Sequence of chain 3.F:
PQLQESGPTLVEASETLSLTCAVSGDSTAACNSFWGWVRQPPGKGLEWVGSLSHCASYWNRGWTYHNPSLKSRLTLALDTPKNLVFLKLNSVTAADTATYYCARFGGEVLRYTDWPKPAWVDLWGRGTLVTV

Sequence of chain 3.A:
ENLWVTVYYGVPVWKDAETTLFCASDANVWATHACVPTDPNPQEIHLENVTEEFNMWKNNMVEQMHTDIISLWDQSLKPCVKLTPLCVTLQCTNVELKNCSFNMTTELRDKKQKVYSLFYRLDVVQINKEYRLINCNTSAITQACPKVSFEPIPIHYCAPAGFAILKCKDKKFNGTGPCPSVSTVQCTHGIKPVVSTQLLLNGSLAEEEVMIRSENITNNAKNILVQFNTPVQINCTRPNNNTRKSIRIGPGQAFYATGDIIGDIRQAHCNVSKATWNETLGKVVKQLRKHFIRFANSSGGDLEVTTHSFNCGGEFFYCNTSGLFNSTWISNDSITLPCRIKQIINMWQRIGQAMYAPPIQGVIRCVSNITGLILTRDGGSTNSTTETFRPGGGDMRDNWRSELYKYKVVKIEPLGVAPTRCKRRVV

Binding-site contacts:
Ligand atom O6 contacts residue ILE292 of chain 3.A at 3.2 Å.
Ligand atom C7 contacts residue ALA57 of chain 3.F at 3.5 Å (hydrophobic).
Ligand atom O4 contacts residue THR81 of chain 3.F at 4.1 Å.
Ligand atom C1 contacts residue THR81 of chain 3.F at 4.0 Å.
Ligand atom O4 contacts residue HIS55 of chain 3.F at 4.1 Å.
Ligand atom O3 contacts residue ALA30 of chain 3.F at 3.3 Å.
Ligand atom C2 contacts residue THR81 of chain 3.F at 3.6 Å.
Ligand atom O2 contacts residue THR81 of chain 3.F at 2.5 Å (h-bond).
Ligand atom O6 contacts residue HIS55 of chain 3.F at 3.2 Å (h-bond).
Ligand atom C2 contacts residue ASN271 of chain 3.A at 2.5 Å.
Ligand atom O7 contacts residue SER58 of chain 3.F at 4.0 Å.
Ligand atom C5 contacts residue HIS55 of chain 3.F at 3.9 Å.
Ligand atom N2 contacts residue ASN271 of chain 3.A at 2.9 Å (h-bond).
Ligand atom C2 contacts residue HIS55 of chain 3.F at 3.9 Å.
Ligand atom C5 contacts residue ILE292 of chain 3.A at 4.2 Å (hydrophobic).
Ligand atom C3 contacts residue ASN271 of chain 3.A at 3.8 Å.
Ligand atom O6 contacts residue HIS55 of chain 3.F at 2.7 Å (h-bond).
Ligand atom C6 contacts residue HIS55 of chain 3.F at 3.6 Å.
Ligand atom O6 contacts residue ARG62 of chain 3.F at 4.1 Å.
Ligand atom O2 contacts residue HIS55 of chain 3.F at 3.1 Å (h-bond).
Ligand atom C2 contacts residue ALA57 of chain 3.F at 4.0 Å (hydrophobic).
Ligand atom N2 contacts residue ALA57 of chain 3.F at 3.8 Å.
Ligand atom C8 contacts residue SER58 of chain 3.F at 3.6 Å.
Ligand atom C3 contacts residue THR81 of chain 3.F at 4.0 Å.
Ligand atom O5 contacts residue ASN271 of chain 3.A at 2.3 Å (h-bond).
Ligand atom C6 contacts residue THR81 of chain 3.F at 4.1 Å.
Ligand atom C3 contacts residue ALA30 of chain 3.F at 3.9 Å (hydrophobic).
Ligand atom C5 contacts residue THR81 of chain 3.F at 3.8 Å.
Ligand atom C6 contacts residue ILE292 of chain 3.A at 3.5 Å (hydrophobic).
Ligand atom C6 contacts residue CYS32 of chain 3.F at 3.6 Å (hydrophobic).
Ligand atom O5 contacts residue THR81 of chain 3.F at 3.4 Å (h-bond).
Ligand atom C5 contacts residue HIS55 of chain 3.F at 4.1 Å.
Ligand atom C4 contacts residue THR81 of chain 3.F at 3.4 Å.
Ligand atom O5 contacts residue ILE292 of chain 3.A at 3.6 Å.
Ligand atom C8 contacts residue ALA57 of chain 3.F at 4.2 Å (hydrophobic).
Ligand atom C7 contacts residue ASN271 of chain 3.A at 4.1 Å.
Ligand atom C5 contacts residue ASN271 of chain 3.A at 3.6 Å.
Ligand atom O7 contacts residue ALA57 of chain 3.F at 3.3 Å (h-bond).
Ligand atom C1 contacts residue ASN271 of chain 3.A at 1.4 Å.
Ligand atom C6 contacts residue HIS55 of chain 3.F at 3.6 Å.

This protein binds this small molecule.
Small molecule (SMILES): CC(=O)N[C@H]1[C@H](O[C@H]2[C@H](O)[C@@H](NC(C)=O)CO[C@@H]2CO)O[C@H](CO)[C@@H](O[C@@H]2O[C@H](CO[C@H]3O[C@H](CO)[C@@H](O)[C@H](O)[C@@H]3O)[C@@H](O)[C@H](O[C@H]3O[C@H](CO)[C@@H](O)[C@H](O)[C@@H]3O)[C@@H]2O)[C@@H]1O